Sequence of chain 1.C:
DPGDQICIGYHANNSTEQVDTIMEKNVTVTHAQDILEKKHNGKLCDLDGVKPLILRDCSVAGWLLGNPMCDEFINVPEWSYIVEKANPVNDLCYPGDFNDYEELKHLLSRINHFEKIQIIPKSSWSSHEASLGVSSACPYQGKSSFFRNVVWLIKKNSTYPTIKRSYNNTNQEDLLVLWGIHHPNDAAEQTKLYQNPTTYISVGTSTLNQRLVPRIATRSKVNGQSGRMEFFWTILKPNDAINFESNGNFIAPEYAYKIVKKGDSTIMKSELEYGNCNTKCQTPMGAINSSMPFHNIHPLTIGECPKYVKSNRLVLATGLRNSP

The protein below binds the small molecule below.
Small molecule (SMILES): CC(=O)N[C@H]1[C@H](O[C@H]2[C@H](O)[C@@H](NC(C)=O)CO[C@@H]2CO)O[C@H](CO)[C@@H](O[C@H]2O[C@H](CO)[C@@H](O)[C@H](O)[C@@H]2O)[C@@H]1O

Binding-site contacts:
Ligand atom C4 contacts residue ASN158 of chain 1.C at 3.9 Å.
Ligand atom N2 contacts residue ASN158 of chain 1.C at 2.5 Å (h-bond).
Ligand atom C1 contacts residue ASN158 of chain 1.C at 1.4 Å.
Ligand atom O7 contacts residue ASN158 of chain 1.C at 3.5 Å (h-bond).
Ligand atom O5 contacts residue ASN158 of chain 1.C at 2.4 Å (h-bond).
Ligand atom C5 contacts residue ASN158 of chain 1.C at 3.6 Å.
Ligand atom C3 contacts residue ASN158 of chain 1.C at 3.4 Å.
Ligand atom O3 contacts residue ASN158 of chain 1.C at 4.3 Å.
Ligand atom C7 contacts residue ASN158 of chain 1.C at 3.2 Å.
Ligand atom C2 contacts residue ASN158 of chain 1.C at 1.9 Å.
Ligand atom C8 contacts residue ASN158 of chain 1.C at 4.4 Å.